The small molecule below binds the protein below.
Small molecule (SMILES): CC(=O)N[C@H]1[C@H](O[C@H]2[C@H](O)[C@@H](NC(C)=O)CO[C@@H]2CO)O[C@H](CO)[C@@H](O)[C@@H]1O

Binding-site contacts:
Ligand atom C2 contacts residue GLU70 of chain 1.B at 3.4 Å.
Ligand atom N2 contacts residue PHE69 of chain 1.B at 4.0 Å.
Ligand atom C2 contacts residue ASN351 of chain 1.B at 2.4 Å.
Ligand atom C8 contacts residue TYR299 of chain 1.B at 4.0 Å (hydrophobic).
Ligand atom C7 contacts residue PHE69 of chain 1.B at 4.2 Å (hydrophobic).
Ligand atom C8 contacts residue GLU70 of chain 1.B at 3.6 Å.
Ligand atom C7 contacts residue GLU70 of chain 1.B at 3.5 Å.
Ligand atom C2 contacts residue TYR299 of chain 1.B at 3.9 Å (hydrophobic).
Ligand atom C1 contacts residue GLU70 of chain 1.B at 3.4 Å.
Ligand atom C8 contacts residue SER300 of chain 1.B at 3.7 Å.
Ligand atom C8 contacts residue ASN351 of chain 1.B at 3.8 Å.
Ligand atom C4 contacts residue TYR299 of chain 1.B at 4.2 Å (hydrophobic).
Ligand atom C3 contacts residue TYR299 of chain 1.B at 3.7 Å (hydrophobic).
Ligand atom C5 contacts residue ASN351 of chain 1.B at 3.6 Å.
Ligand atom C3 contacts residue GLU70 of chain 1.B at 3.8 Å.
Ligand atom C5 contacts residue TYR299 of chain 1.B at 3.7 Å (hydrophobic).
Ligand atom N2 contacts residue ASN351 of chain 1.B at 3.0 Å (h-bond).
Ligand atom O7 contacts residue GLN364 of chain 1.B at 3.2 Å (h-bond).
Ligand atom C3 contacts residue PHE69 of chain 1.B at 4.3 Å (hydrophobic).
Ligand atom O5 contacts residue TYR299 of chain 1.B at 4.2 Å.
Ligand atom C8 contacts residue GLN357 of chain 1.B at 3.6 Å.
Ligand atom C4 contacts residue ASN351 of chain 1.B at 4.2 Å.
Ligand atom C7 contacts residue ASN351 of chain 1.B at 3.4 Å.
Ligand atom O6 contacts residue GLU70 of chain 1.B at 2.8 Å (salt-bridge).
Ligand atom C6 contacts residue GLU70 of chain 1.B at 3.6 Å.
Ligand atom O7 contacts residue ASN351 of chain 1.B at 3.4 Å (h-bond).
Ligand atom N2 contacts residue TYR299 of chain 1.B at 3.2 Å (h-bond).
Ligand atom O5 contacts residue ASN351 of chain 1.B at 2.4 Å (h-bond).
Ligand atom C8 contacts residue PHE69 of chain 1.B at 3.8 Å (hydrophobic).
Ligand atom O7 contacts residue TYR299 of chain 1.B at 3.6 Å.
Ligand atom O3 contacts residue PHE69 of chain 1.B at 3.7 Å.
Ligand atom O4 contacts residue GLU70 of chain 1.B at 4.0 Å.
Ligand atom C3 contacts residue ASN351 of chain 1.B at 3.8 Å.
Ligand atom C6 contacts residue TYR299 of chain 1.B at 4.1 Å (hydrophobic).
Ligand atom C1 contacts residue TYR299 of chain 1.B at 3.5 Å (hydrophobic).
Ligand atom N2 contacts residue GLU70 of chain 1.B at 2.6 Å (salt-bridge).
Ligand atom C7 contacts residue TYR299 of chain 1.B at 3.8 Å (hydrophobic).
Ligand atom O4 contacts residue TYR299 of chain 1.B at 3.9 Å.
Ligand atom C8 contacts residue VAL352 of chain 1.B at 4.1 Å (hydrophobic).
Ligand atom C1 contacts residue ASN351 of chain 1.B at 1.4 Å.

Sequence of chain 1.B:
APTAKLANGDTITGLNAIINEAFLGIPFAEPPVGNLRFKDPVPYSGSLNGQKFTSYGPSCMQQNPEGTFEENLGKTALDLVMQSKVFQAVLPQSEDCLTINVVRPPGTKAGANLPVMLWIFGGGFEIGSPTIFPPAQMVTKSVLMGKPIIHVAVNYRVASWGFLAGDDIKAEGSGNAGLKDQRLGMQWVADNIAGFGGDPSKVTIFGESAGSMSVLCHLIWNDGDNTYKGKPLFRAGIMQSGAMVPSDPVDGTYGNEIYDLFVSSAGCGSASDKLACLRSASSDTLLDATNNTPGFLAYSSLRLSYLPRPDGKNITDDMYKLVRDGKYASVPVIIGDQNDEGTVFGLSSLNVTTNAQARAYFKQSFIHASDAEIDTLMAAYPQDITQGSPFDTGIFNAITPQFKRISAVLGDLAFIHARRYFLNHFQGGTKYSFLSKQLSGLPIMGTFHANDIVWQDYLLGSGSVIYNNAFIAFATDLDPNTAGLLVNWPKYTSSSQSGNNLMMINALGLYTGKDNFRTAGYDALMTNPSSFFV